Binding-site contacts:
Ligand atom O4 contacts residue ASP234 of chain 2.B at 4.3 Å.
Ligand atom C3 contacts residue SER257 of chain 2.B at 4.2 Å.
Ligand atom C3 contacts residue ASP234 of chain 2.B at 4.3 Å.
Ligand atom C6 contacts residue PHE258 of chain 2.B at 4.3 Å (hydrophobic).
Ligand atom O3 contacts residue ASP234 of chain 2.B at 3.2 Å (salt-bridge).
Ligand atom O5 contacts residue ASN255 of chain 2.B at 2.3 Å (h-bond).
Ligand atom C1 contacts residue SER257 of chain 2.B at 4.2 Å.
Ligand atom C2 contacts residue ASN255 of chain 2.B at 2.5 Å.
Ligand atom C8 contacts residue ASN255 of chain 2.B at 4.5 Å.
Ligand atom C8 contacts residue ASP261 of chain 2.B at 3.5 Å.
Ligand atom N2 contacts residue ASN255 of chain 2.B at 2.9 Å (h-bond).
Ligand atom C7 contacts residue ASP261 of chain 2.B at 4.2 Å.
Ligand atom C7 contacts residue ASN255 of chain 2.B at 3.2 Å.
Ligand atom C4 contacts residue ASP234 of chain 2.B at 4.4 Å.
Ligand atom C6 contacts residue ARG252 of chain 2.B at 3.5 Å.
Ligand atom O7 contacts residue ASN255 of chain 2.B at 3.1 Å (h-bond).
Ligand atom C5 contacts residue ASN255 of chain 2.B at 3.6 Å.
Ligand atom O5 contacts residue PHE258 of chain 2.B at 4.5 Å.
Ligand atom C3 contacts residue ASN255 of chain 2.B at 3.7 Å.
Ligand atom C4 contacts residue ASN255 of chain 2.B at 4.2 Å.
Ligand atom C1 contacts residue ASN255 of chain 2.B at 1.4 Å.

This protein binds this small molecule.
Small molecule (SMILES): CC(=O)N[C@H]1[C@H](O[C@H]2[C@H](O)[C@@H](NC(C)=O)CO[C@@H]2CO[C@@H]2O[C@@H](C)[C@@H](O)[C@@H](O)[C@@H]2O)O[C@H](CO)[C@@H](O)[C@@H]1O

Sequence of chain 2.B:
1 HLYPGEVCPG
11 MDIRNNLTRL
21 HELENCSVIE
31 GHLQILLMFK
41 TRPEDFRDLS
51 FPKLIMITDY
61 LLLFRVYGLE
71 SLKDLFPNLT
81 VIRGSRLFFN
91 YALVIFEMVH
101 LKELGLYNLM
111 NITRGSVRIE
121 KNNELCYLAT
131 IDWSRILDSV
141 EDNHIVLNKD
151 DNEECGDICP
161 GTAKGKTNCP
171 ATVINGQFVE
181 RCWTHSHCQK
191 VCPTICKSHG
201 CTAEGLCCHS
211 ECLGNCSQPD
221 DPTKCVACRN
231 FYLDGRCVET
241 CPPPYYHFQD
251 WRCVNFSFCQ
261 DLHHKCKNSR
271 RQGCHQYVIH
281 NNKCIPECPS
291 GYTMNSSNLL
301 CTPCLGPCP